Binding-site contacts:
Ligand atom C27 contacts residue LEU301 of chain 1.A at 3.6 Å (hydrophobic).
Ligand atom BR8 contacts residue THR114 of chain 1.A at 2.9 Å.
Ligand atom C13 contacts residue FID1 of chain 1.E at 0.8 Å.
Ligand atom F14 contacts residue TRP112 of chain 1.A at 3.2 Å.
Ligand atom C27 contacts residue TRP112 of chain 1.A at 3.2 Å (hydrophobic).
Ligand atom C2 contacts residue FID1 of chain 1.E at 0.4 Å.
Ligand atom O34 contacts residue HIS111 of chain 1.A at 3.4 Å (h-bond).
Ligand atom O15 contacts residue TRP21 of chain 1.A at 3.3 Å.
Ligand atom O34 contacts residue TRP112 of chain 1.A at 3.2 Å (h-bond).
Ligand atom N17 contacts residue FID1 of chain 1.E at 0.5 Å.
Ligand atom O33 contacts residue FID1 of chain 1.E at 0.9 Å (h-bond).
Ligand atom O34 contacts residue FID1 of chain 1.E at 0.3 Å.
Ligand atom C32 contacts residue FID1 of chain 1.E at 0.4 Å.
Ligand atom C11 contacts residue FID1 of chain 1.E at 0.2 Å.
Ligand atom S16 contacts residue FID1 of chain 1.E at 1.7 Å (h-bond).
Ligand atom O33 contacts residue HIS111 of chain 1.A at 2.7 Å (h-bond).
Ligand atom C26 contacts residue FID1 of chain 1.E at 3.0 Å.
Ligand atom O33 contacts residue TYR49 of chain 1.A at 2.9 Å (h-bond).
Ligand atom O33 contacts residue NDP1 of chain 1.C at 3.1 Å.
Ligand atom C25 contacts residue TRP112 of chain 1.A at 3.4 Å (hydrophobic).
Ligand atom C3 contacts residue FID1 of chain 1.E at 0.4 Å.
Ligand atom F9 contacts residue VAL48 of chain 1.A at 3.0 Å.
Ligand atom C24 contacts residue TRP112 of chain 1.A at 3.3 Å (hydrophobic).
Ligand atom C6 contacts residue FID1 of chain 1.E at 0.5 Å.
Ligand atom O15 contacts residue FID1 of chain 1.E at 1.0 Å.
Ligand atom C5 contacts residue FID1 of chain 1.E at 0.4 Å.
Ligand atom F14 contacts residue ALA300 of chain 1.A at 3.0 Å.
Ligand atom F9 contacts residue FID1 of chain 1.E at 0.4 Å.
Ligand atom C28 contacts residue TRP112 of chain 1.A at 3.4 Å (hydrophobic).
Ligand atom C24 contacts residue FID1 of chain 1.E at 2.2 Å.
Ligand atom C4 contacts residue FID1 of chain 1.E at 0.4 Å.
Ligand atom F14 contacts residue FID1 of chain 1.E at 2.1 Å.
Ligand atom C2 contacts residue TRP21 of chain 1.A at 3.1 Å (hydrophobic).
Ligand atom C7 contacts residue FID1 of chain 1.E at 0.4 Å.
Ligand atom C20 contacts residue FID1 of chain 1.E at 0.3 Å.
Ligand atom C26 contacts residue TRP112 of chain 1.A at 3.5 Å (hydrophobic).
Ligand atom C27 contacts residue FID1 of chain 1.E at 2.6 Å.
Ligand atom C20 contacts residue TRP21 of chain 1.A at 3.5 Å (hydrophobic).
Ligand atom F14 contacts residue LEU301 of chain 1.A at 3.3 Å.
Ligand atom C32 contacts residue HIS111 of chain 1.A at 3.4 Å.

Sequence of chain 1.A:
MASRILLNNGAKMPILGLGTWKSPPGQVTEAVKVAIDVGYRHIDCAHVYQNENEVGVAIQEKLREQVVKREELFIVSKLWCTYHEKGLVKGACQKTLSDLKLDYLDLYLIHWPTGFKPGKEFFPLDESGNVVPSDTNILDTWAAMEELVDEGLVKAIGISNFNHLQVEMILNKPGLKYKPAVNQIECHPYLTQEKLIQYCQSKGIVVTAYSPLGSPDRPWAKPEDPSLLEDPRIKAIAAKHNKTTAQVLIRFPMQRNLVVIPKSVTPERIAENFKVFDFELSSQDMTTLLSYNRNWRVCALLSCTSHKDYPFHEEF

The protein below binds the small molecule below.
Small molecule (SMILES): O=C(O)COc1cc(F)ccc1C(=S)NCc1ccc(Br)cc1F